Binding-site contacts:
Ligand atom OAD contacts residue VAL96 of chain 1.A at 4.1 Å.
Ligand atom CAI contacts residue VAL96 of chain 1.A at 3.6 Å (hydrophobic).
Ligand atom OAH contacts residue LEU42 of chain 1.A at 4.4 Å.
Ligand atom CAB contacts residue PHE33 of chain 1.A at 3.8 Å (hydrophobic).
Ligand atom CAG contacts residue VAL96 of chain 1.A at 4.3 Å (hydrophobic).
Ligand atom CAL contacts residue LEU42 of chain 1.A at 4.4 Å (hydrophobic).
Ligand atom CAI contacts residue VAL37 of chain 1.A at 3.6 Å (hydrophobic).
Ligand atom CAK contacts residue VAL37 of chain 1.A at 3.7 Å (hydrophobic).
Ligand atom CAI contacts residue ASN90 of chain 1.A at 3.8 Å.
Ligand atom OAH contacts residue ASN90 of chain 1.A at 4.5 Å.
Ligand atom CAJ contacts residue LEU42 of chain 1.A at 4.1 Å (hydrophobic).
Ligand atom CAF contacts residue VAL96 of chain 1.A at 4.0 Å (hydrophobic).
Ligand atom OAD contacts residue VAL37 of chain 1.A at 4.2 Å.
Ligand atom CAF contacts residue VAL37 of chain 1.A at 3.8 Å (hydrophobic).
Ligand atom CAB contacts residue VAL96 of chain 1.A at 3.6 Å (hydrophobic).
Ligand atom CAK contacts residue VAL96 of chain 1.A at 3.8 Å (hydrophobic).
Ligand atom OAH contacts residue ILE44 of chain 1.A at 4.5 Å.
Ligand atom CAK contacts residue ASN90 of chain 1.A at 4.4 Å.
Ligand atom OAD contacts residue TYR47 of chain 1.A at 4.1 Å.
Ligand atom NAC contacts residue LEU42 of chain 1.A at 3.8 Å.
Ligand atom CAA contacts residue LEU42 of chain 1.A at 3.4 Å (hydrophobic).
Ligand atom OAD contacts residue ASN90 of chain 1.A at 2.9 Å (h-bond).
Ligand atom CAG contacts residue VAL37 of chain 1.A at 4.4 Å (hydrophobic).
Ligand atom CAB contacts residue ALA86 of chain 1.A at 4.3 Å (hydrophobic).
Ligand atom CAF contacts residue PRO32 of chain 1.A at 3.6 Å (hydrophobic).
Ligand atom OAD contacts residue ALA86 of chain 1.A at 4.2 Å.
Ligand atom CAB contacts residue VAL37 of chain 1.A at 3.7 Å (hydrophobic).
Ligand atom CAE contacts residue PRO32 of chain 1.A at 3.9 Å (hydrophobic).
Ligand atom CAA contacts residue ILE44 of chain 1.A at 3.4 Å (hydrophobic).
Ligand atom CAB contacts residue PRO32 of chain 1.A at 4.1 Å (hydrophobic).
Ligand atom CAG contacts residue ASN90 of chain 1.A at 3.8 Å.

This small molecule binds to this protein.
Small molecule (SMILES): COc1cc(C(C)=O)ccc1N

Sequence of chain 1.A:
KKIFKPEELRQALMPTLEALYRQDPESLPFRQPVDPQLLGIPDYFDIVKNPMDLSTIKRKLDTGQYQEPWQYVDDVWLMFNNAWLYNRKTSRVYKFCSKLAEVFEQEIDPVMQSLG